The protein below binds the small molecule below.
Small molecule (SMILES): c1ccc2c(-c3cnn4cc(-c5ccc(N6CCNCC6)cc5)cnc34)ccnc2c1

Binding-site contacts:
Ligand atom CAI contacts residue ALA184 of chain 1.B at 3.8 Å (hydrophobic).
Ligand atom CAL contacts residue ALA64 of chain 1.B at 3.6 Å (hydrophobic).
Ligand atom CAD contacts residue ALA64 of chain 1.B at 3.7 Å (hydrophobic).
Ligand atom CAD contacts residue VAL53 of chain 1.B at 3.8 Å (hydrophobic).
Ligand atom CAJ contacts residue LEU174 of chain 1.B at 3.7 Å (hydrophobic).
Ligand atom CAG contacts residue GLY120 of chain 1.B at 3.8 Å.
Ligand atom CAC contacts residue THR114 of chain 1.B at 3.7 Å.
Ligand atom CAP contacts residue GLU118 of chain 1.B at 3.5 Å.
Ligand atom CAE contacts residue ILE45 of chain 1.B at 3.5 Å (hydrophobic).
Ligand atom CAA contacts residue ASP185 of chain 1.B at 3.8 Å.
Ligand atom CAC contacts residue LEU94 of chain 1.B at 3.6 Å (hydrophobic).
Ligand atom NBE contacts residue LEU174 of chain 1.B at 3.7 Å.
Ligand atom CAM contacts residue HIS117 of chain 1.B at 3.4 Å.
Ligand atom CAW contacts residue ILE45 of chain 1.B at 3.6 Å (hydrophobic).
Ligand atom CAH contacts residue GLY120 of chain 1.B at 3.6 Å.
Ligand atom CAL contacts residue ASP115 of chain 1.B at 3.4 Å.
Ligand atom CAF contacts residue GLY120 of chain 1.B at 3.4 Å.
Ligand atom CAE contacts residue ASP124 of chain 1.B at 3.6 Å.
Ligand atom CAD contacts residue LEU94 of chain 1.B at 3.5 Å (hydrophobic).
Ligand atom CBA contacts residue ALA184 of chain 1.B at 3.9 Å (hydrophobic).
Ligand atom CAY contacts residue LEU94 of chain 1.B at 3.8 Å (hydrophobic).
Ligand atom CAB contacts residue LYS171 of chain 1.B at 3.6 Å.
Ligand atom CAH contacts residue GLU118 of chain 1.B at 3.6 Å.
Ligand atom NAT contacts residue HIS117 of chain 1.B at 3.3 Å (h-bond).
Ligand atom NAS contacts residue VAL53 of chain 1.B at 3.9 Å.
Ligand atom CAD contacts residue THR114 of chain 1.B at 3.3 Å.
Ligand atom CAK contacts residue ILE45 of chain 1.B at 3.6 Å (hydrophobic).
Ligand atom CAY contacts residue VAL53 of chain 1.B at 3.8 Å (hydrophobic).
Ligand atom CAF contacts residue HIS117 of chain 1.B at 3.4 Å.
Ligand atom CAI contacts residue ASP185 of chain 1.B at 3.5 Å.
Ligand atom NAT contacts residue TYR116 of chain 1.B at 3.8 Å.
Ligand atom NBE contacts residue ILE45 of chain 1.B at 3.8 Å.
Ligand atom CAX contacts residue GLY120 of chain 1.B at 3.8 Å.
Ligand atom CAG contacts residue ASP124 of chain 1.B at 3.3 Å.
Ligand atom CAV contacts residue GLY120 of chain 1.B at 3.4 Å.
Ligand atom CAE contacts residue GLY120 of chain 1.B at 3.6 Å.
Ligand atom CAM contacts residue ILE45 of chain 1.B at 3.6 Å (hydrophobic).
Ligand atom NAS contacts residue ILE45 of chain 1.B at 3.8 Å.
Ligand atom CBC contacts residue LEU174 of chain 1.B at 3.7 Å (hydrophobic).
Ligand atom CAA contacts residue ASN172 of chain 1.B at 3.5 Å.

Sequence of chain 1.B:
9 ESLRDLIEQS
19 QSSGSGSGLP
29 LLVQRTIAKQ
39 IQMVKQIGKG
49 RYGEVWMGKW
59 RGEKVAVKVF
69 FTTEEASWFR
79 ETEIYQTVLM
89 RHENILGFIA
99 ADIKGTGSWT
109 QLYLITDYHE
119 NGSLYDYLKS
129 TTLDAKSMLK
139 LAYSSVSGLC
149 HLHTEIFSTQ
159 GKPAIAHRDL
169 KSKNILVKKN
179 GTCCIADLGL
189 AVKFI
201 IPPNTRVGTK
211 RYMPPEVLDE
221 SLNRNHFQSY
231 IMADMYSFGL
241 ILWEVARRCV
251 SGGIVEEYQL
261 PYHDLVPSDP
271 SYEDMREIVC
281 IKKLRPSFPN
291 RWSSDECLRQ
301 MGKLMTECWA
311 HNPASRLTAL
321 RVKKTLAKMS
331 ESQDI